Sequence of chain 1.B:
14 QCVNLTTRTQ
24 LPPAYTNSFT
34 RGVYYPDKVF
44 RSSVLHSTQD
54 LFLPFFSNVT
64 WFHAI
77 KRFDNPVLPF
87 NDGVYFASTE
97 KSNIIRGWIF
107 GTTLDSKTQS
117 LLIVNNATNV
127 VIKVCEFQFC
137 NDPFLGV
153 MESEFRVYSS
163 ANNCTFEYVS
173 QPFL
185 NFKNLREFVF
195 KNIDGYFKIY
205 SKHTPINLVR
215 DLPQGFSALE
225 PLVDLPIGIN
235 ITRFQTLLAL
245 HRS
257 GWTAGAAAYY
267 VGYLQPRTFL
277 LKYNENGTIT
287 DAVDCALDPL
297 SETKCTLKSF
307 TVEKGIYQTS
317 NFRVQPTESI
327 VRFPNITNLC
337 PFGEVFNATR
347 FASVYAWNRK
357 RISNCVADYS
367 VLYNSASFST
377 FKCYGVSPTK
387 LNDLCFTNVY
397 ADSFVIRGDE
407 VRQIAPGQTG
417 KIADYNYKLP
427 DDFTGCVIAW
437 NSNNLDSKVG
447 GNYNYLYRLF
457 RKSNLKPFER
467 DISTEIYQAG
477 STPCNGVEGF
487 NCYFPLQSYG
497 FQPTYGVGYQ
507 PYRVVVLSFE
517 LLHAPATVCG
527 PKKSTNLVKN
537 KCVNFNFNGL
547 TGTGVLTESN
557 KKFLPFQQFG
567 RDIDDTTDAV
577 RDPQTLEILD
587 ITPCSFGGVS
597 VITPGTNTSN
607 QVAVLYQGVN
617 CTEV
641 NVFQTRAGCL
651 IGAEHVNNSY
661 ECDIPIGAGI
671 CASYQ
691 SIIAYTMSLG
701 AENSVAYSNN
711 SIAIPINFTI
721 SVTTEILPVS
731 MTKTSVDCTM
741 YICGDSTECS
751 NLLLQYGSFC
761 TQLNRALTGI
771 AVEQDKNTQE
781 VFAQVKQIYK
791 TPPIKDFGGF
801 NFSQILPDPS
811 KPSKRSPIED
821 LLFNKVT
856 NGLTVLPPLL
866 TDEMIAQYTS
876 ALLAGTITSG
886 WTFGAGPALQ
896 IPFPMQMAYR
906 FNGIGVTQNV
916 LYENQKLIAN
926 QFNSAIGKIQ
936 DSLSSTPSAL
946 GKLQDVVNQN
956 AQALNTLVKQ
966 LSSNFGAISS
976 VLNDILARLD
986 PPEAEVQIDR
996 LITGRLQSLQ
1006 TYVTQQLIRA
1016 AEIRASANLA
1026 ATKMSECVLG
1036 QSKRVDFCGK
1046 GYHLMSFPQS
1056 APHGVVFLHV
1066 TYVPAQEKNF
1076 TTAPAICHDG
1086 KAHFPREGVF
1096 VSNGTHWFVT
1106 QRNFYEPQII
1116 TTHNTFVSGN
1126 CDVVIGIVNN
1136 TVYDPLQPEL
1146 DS

Binding-site contacts:
Ligand atom C5 contacts residue ASN1074 of chain 1.A at 3.6 Å.
Ligand atom C1 contacts residue GLN895 of chain 1.B at 4.0 Å.
Ligand atom O5 contacts residue ASN1074 of chain 1.A at 2.3 Å (h-bond).
Ligand atom O7 contacts residue SER704 of chain 1.A at 3.4 Å (h-bond).
Ligand atom O7 contacts residue ALA706 of chain 1.A at 3.9 Å.
Ligand atom C2 contacts residue ASN1074 of chain 1.A at 2.5 Å.
Ligand atom C7 contacts residue ASN1074 of chain 1.A at 3.5 Å.
Ligand atom C8 contacts residue GLU1072 of chain 1.A at 3.5 Å.
Ligand atom C8 contacts residue ALA706 of chain 1.A at 4.0 Å (hydrophobic).
Ligand atom O7 contacts residue ASN1074 of chain 1.A at 3.5 Å (h-bond).
Ligand atom C5 contacts residue ALA706 of chain 1.A at 3.7 Å (hydrophobic).
Ligand atom C3 contacts residue ALA706 of chain 1.A at 4.3 Å (hydrophobic).
Ligand atom O4 contacts residue ALA706 of chain 1.A at 3.7 Å.
Ligand atom N2 contacts residue ASN1074 of chain 1.A at 3.0 Å (h-bond).
Ligand atom C1 contacts residue ASN1074 of chain 1.A at 1.4 Å.
Ligand atom C7 contacts residue ALA706 of chain 1.A at 3.9 Å (hydrophobic).
Ligand atom C6 contacts residue ALA706 of chain 1.A at 4.4 Å (hydrophobic).
Ligand atom C8 contacts residue ASN1074 of chain 1.A at 4.1 Å.
Ligand atom C3 contacts residue ASN1074 of chain 1.A at 3.8 Å.
Ligand atom C8 contacts residue LYS1073 of chain 1.A at 4.2 Å.
Ligand atom C4 contacts residue ASN1074 of chain 1.A at 4.2 Å.
Ligand atom C4 contacts residue ALA706 of chain 1.A at 4.1 Å (hydrophobic).

Sequence of chain 1.A:
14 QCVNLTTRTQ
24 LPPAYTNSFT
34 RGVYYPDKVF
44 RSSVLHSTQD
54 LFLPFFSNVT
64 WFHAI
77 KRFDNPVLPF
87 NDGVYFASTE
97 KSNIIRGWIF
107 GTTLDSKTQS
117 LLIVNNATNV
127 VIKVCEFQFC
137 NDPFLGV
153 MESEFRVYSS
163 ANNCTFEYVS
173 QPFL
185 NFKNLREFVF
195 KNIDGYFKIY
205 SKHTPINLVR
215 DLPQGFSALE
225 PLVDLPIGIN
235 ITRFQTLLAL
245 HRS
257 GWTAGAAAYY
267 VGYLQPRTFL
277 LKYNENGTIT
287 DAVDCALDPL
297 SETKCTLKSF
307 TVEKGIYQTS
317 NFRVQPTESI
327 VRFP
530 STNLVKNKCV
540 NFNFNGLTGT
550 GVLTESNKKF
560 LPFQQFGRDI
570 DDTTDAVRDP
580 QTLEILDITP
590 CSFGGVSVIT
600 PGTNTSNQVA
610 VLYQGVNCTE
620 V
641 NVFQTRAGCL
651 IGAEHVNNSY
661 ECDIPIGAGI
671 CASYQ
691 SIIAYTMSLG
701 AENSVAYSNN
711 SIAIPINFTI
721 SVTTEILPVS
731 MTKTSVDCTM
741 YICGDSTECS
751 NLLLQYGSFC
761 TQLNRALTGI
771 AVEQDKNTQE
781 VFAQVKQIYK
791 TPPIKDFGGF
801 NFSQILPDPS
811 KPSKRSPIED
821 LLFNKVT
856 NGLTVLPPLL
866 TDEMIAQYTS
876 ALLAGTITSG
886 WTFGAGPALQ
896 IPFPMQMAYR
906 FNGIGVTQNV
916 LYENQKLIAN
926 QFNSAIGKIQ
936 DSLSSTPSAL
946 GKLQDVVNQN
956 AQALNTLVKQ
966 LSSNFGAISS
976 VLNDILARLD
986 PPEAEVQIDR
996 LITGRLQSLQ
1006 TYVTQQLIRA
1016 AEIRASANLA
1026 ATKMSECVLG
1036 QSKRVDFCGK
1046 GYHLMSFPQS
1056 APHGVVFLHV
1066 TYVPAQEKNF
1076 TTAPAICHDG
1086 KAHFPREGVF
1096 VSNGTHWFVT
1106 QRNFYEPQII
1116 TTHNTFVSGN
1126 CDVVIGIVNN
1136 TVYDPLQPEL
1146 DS

The small molecule below binds the protein below.
Small molecule (SMILES): CC(=O)N[C@H]1[C@H](O[C@H]2[C@H](O)[C@@H](NC(C)=O)CO[C@@H]2CO)O[C@H](CO)[C@@H](O)[C@@H]1O